A protein and the small-molecule ligand that binds it are described below.
Small molecule (SMILES): CC(=O)N[C@@H]1[C@@H](O)[C@H](O)[C@@H](CO)O[C@H]1O

Sequence of chain 30.D:
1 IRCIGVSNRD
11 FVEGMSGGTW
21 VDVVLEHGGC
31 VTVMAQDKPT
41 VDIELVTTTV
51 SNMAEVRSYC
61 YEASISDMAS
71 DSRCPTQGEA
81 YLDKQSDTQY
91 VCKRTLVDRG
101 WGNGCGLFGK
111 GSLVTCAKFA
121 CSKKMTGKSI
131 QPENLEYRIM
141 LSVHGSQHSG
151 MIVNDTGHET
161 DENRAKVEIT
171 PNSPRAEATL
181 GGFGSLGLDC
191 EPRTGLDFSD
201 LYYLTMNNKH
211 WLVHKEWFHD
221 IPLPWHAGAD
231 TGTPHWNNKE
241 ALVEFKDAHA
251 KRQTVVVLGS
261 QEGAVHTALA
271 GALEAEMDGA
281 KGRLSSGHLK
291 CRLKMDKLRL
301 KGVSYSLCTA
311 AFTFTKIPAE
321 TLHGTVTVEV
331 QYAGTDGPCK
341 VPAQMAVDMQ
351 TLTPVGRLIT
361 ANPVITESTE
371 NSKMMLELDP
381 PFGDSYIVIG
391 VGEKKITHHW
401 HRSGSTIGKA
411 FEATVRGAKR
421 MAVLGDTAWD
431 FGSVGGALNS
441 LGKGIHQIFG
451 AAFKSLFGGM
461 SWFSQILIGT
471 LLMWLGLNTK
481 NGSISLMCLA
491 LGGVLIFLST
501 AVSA

Binding-site contacts:
Ligand atom C5 contacts residue HIS158 of chain 30.D at 4.2 Å.
Ligand atom O7 contacts residue GLY150 of chain 30.D at 3.4 Å.
Ligand atom C8 contacts residue VAL153 of chain 30.D at 3.2 Å (hydrophobic).
Ligand atom C3 contacts residue HIS158 of chain 30.D at 4.4 Å.
Ligand atom C4 contacts residue HIS158 of chain 30.D at 4.1 Å.
Ligand atom C1 contacts residue HIS158 of chain 30.D at 3.9 Å.
Ligand atom C6 contacts residue HIS158 of chain 30.D at 4.3 Å.
Ligand atom O6 contacts residue HIS158 of chain 30.D at 4.2 Å.
Ligand atom O7 contacts residue VAL153 of chain 30.D at 3.3 Å.
Ligand atom C2 contacts residue ASN154 of chain 30.D at 2.5 Å.
Ligand atom O6 contacts residue ASN154 of chain 30.D at 4.2 Å.
Ligand atom N2 contacts residue ASN154 of chain 30.D at 2.8 Å (h-bond).
Ligand atom C2 contacts residue HIS158 of chain 30.D at 3.7 Å.
Ligand atom O3 contacts residue HIS148 of chain 30.D at 3.7 Å.
Ligand atom O7 contacts residue ASN154 of chain 30.D at 4.2 Å.
Ligand atom O7 contacts residue SER149 of chain 30.D at 3.4 Å (h-bond).
Ligand atom C4 contacts residue ASN154 of chain 30.D at 4.3 Å.
Ligand atom C6 contacts residue GLY157 of chain 30.D at 3.9 Å.
Ligand atom O6 contacts residue GLY157 of chain 30.D at 3.1 Å.
Ligand atom C8 contacts residue ASN154 of chain 30.D at 3.1 Å.
Ligand atom C5 contacts residue ASN154 of chain 30.D at 3.7 Å.
Ligand atom O5 contacts residue ASN154 of chain 30.D at 2.4 Å (h-bond).
Ligand atom C7 contacts residue VAL153 of chain 30.D at 3.6 Å (hydrophobic).
Ligand atom C7 contacts residue ASN154 of chain 30.D at 3.2 Å.
Ligand atom C3 contacts residue ASN154 of chain 30.D at 3.8 Å.
Ligand atom C7 contacts residue SER149 of chain 30.D at 4.4 Å.
Ligand atom C1 contacts residue ASN154 of chain 30.D at 1.4 Å.
Ligand atom O5 contacts residue HIS158 of chain 30.D at 3.5 Å.